A protein and the small-molecule ligand that binds it are described below.
Small molecule (SMILES): CC(=O)N[C@H]1[C@H](O[C@H]2[C@H](O)[C@@H](NC(C)=O)CO[C@@H]2CO)O[C@H](CO)[C@@H](O)[C@@H]1O

Binding-site contacts:
Ligand atom C2 contacts residue ASN28 of chain 1.A at 2.1 Å.
Ligand atom C1 contacts residue ASN28 of chain 1.A at 1.4 Å.
Ligand atom O5 contacts residue ASN28 of chain 1.A at 2.4 Å (h-bond).
Ligand atom C6 contacts residue THR309 of chain 1.A at 4.3 Å.
Ligand atom C7 contacts residue ASN28 of chain 1.A at 3.5 Å.
Ligand atom C4 contacts residue ASN28 of chain 1.A at 4.0 Å.
Ligand atom C1 contacts residue THR309 of chain 1.A at 3.9 Å.
Ligand atom O7 contacts residue ASN28 of chain 1.A at 3.9 Å.
Ligand atom O6 contacts residue LEU52 of chain 1.B at 3.6 Å.
Ligand atom C8 contacts residue ASN28 of chain 1.A at 4.4 Å.
Ligand atom O5 contacts residue THR309 of chain 1.A at 3.3 Å (h-bond).
Ligand atom O5 contacts residue ALA29 of chain 1.A at 4.2 Å.
Ligand atom O6 contacts residue THR309 of chain 1.A at 4.0 Å.
Ligand atom C3 contacts residue ASN28 of chain 1.A at 3.5 Å.
Ligand atom C6 contacts residue THR30 of chain 1.A at 3.9 Å.
Ligand atom C8 contacts residue THR30 of chain 1.A at 3.5 Å.
Ligand atom N2 contacts residue ASN28 of chain 1.A at 2.5 Å (h-bond).
Ligand atom C5 contacts residue ASN28 of chain 1.A at 3.6 Å.
Ligand atom O3 contacts residue ASN28 of chain 1.A at 4.5 Å.

Sequence of chain 1.A:
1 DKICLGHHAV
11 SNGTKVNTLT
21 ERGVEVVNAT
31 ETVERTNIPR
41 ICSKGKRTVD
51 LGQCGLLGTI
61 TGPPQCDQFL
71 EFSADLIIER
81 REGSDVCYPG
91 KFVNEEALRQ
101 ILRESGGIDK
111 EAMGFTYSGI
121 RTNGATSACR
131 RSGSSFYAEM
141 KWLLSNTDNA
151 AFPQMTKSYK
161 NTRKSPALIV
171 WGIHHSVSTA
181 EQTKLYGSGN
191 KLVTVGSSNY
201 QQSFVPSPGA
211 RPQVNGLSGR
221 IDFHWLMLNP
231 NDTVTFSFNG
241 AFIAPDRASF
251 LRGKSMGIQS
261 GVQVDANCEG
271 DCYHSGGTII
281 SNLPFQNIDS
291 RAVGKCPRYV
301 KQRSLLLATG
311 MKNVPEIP

Sequence of chain 1.B:
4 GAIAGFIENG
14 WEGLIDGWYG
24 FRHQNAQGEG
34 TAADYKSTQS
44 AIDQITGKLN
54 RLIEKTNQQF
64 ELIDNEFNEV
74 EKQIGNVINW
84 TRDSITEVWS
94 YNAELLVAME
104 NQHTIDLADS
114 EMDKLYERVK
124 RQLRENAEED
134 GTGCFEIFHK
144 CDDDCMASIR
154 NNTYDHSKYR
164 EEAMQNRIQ